A protein and the small-molecule ligand that binds it are described below.
Small molecule (SMILES): CC(=O)N[C@@H]1[C@@H](O)[C@H](O)[C@@H](CO)O[C@H]1O

Binding-site contacts:
Ligand atom C2 contacts residue ASN646 of chain 1.C at 2.5 Å.
Ligand atom C3 contacts residue ASN646 of chain 1.C at 3.8 Å.
Ligand atom O7 contacts residue ASN646 of chain 1.C at 3.4 Å (h-bond).
Ligand atom C4 contacts residue ASN646 of chain 1.C at 4.2 Å.
Ligand atom C5 contacts residue ASN646 of chain 1.C at 3.7 Å.
Ligand atom C8 contacts residue ASN646 of chain 1.C at 4.0 Å.
Ligand atom C1 contacts residue ASN646 of chain 1.C at 1.4 Å.
Ligand atom O5 contacts residue ASN646 of chain 1.C at 2.4 Å (h-bond).
Ligand atom C8 contacts residue HIS644 of chain 1.C at 3.3 Å.
Ligand atom C8 contacts residue VAL645 of chain 1.C at 4.5 Å (hydrophobic).
Ligand atom C7 contacts residue ASN646 of chain 1.C at 3.3 Å.
Ligand atom N2 contacts residue ASN646 of chain 1.C at 2.9 Å (h-bond).

Sequence of chain 1.C:
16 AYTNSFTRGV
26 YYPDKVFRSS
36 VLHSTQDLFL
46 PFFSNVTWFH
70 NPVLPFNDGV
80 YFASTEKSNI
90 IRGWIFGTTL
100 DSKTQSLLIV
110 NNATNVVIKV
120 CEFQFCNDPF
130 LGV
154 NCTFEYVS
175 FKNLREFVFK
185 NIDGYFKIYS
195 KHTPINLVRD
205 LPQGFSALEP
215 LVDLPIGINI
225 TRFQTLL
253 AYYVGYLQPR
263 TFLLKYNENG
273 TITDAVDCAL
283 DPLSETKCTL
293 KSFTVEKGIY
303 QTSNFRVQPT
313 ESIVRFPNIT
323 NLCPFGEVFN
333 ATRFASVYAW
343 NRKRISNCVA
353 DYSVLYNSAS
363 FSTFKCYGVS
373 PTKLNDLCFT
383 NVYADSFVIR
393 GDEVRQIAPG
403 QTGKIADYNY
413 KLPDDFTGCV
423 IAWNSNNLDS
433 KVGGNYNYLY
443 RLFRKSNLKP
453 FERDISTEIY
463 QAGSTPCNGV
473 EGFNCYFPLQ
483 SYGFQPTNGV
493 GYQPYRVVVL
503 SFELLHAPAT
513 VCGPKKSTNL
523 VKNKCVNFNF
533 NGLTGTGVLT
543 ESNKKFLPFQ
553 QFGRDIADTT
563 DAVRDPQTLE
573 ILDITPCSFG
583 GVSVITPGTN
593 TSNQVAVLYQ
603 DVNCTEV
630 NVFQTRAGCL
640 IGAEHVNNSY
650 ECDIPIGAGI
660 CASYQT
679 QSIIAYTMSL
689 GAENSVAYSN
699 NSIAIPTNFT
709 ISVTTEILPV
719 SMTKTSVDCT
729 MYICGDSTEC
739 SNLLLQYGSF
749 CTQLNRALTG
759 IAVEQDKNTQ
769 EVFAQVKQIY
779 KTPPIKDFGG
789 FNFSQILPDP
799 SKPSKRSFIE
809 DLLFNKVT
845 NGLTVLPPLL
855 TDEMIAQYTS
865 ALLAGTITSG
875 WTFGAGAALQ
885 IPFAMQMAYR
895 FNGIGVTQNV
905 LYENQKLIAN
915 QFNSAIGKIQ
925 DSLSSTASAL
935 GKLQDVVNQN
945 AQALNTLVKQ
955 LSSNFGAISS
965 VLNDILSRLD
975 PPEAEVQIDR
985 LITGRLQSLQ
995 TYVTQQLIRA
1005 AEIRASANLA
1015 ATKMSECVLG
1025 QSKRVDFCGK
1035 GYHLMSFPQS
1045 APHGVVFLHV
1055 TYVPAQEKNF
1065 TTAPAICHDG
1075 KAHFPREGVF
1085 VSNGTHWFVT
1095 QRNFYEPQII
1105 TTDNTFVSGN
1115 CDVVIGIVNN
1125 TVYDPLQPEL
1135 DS